Sequence of chain 1.A:
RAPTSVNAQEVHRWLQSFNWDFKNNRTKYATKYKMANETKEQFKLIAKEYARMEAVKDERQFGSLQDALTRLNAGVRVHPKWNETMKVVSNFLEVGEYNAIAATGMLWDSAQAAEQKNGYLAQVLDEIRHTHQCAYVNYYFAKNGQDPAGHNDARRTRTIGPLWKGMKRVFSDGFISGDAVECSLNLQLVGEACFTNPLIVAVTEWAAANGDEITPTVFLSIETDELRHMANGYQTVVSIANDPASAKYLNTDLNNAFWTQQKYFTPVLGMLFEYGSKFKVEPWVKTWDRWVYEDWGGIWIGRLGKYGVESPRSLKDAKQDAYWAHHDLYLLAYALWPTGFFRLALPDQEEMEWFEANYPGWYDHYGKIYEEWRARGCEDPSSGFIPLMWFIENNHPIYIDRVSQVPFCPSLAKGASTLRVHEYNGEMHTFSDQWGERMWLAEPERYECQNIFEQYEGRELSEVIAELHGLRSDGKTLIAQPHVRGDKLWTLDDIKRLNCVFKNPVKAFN

This protein binds this small molecule.
Small molecule (SMILES): C=C(Br)CCO

Binding-site contacts:
Ligand atom C2 contacts residue LEU405 of chain 1.A at 4.3 Å (hydrophobic).
Ligand atom O5 contacts residue PRO522 of chain 1.A at 3.1 Å.
Ligand atom C3 contacts residue HIS413 of chain 1.A at 4.4 Å.
Ligand atom C4 contacts residue PRO522 of chain 1.A at 4.3 Å (hydrophobic).
Ligand atom O5 contacts residue PRO414 of chain 1.A at 3.6 Å.
Ligand atom BR1 contacts residue LEU405 of chain 1.A at 3.4 Å.
Ligand atom C2 contacts residue ILE415 of chain 1.A at 4.2 Å (hydrophobic).
Ligand atom C1 contacts residue ILE409 of chain 1.A at 3.6 Å (hydrophobic).
Ligand atom C3 contacts residue PRO414 of chain 1.A at 3.9 Å (hydrophobic).
Ligand atom O5 contacts residue ILE415 of chain 1.A at 3.0 Å (h-bond).
Ligand atom BR1 contacts residue PHE470 of chain 1.A at 4.3 Å.
Ligand atom C3 contacts residue ILE415 of chain 1.A at 3.1 Å (hydrophobic).
Ligand atom C1 contacts residue LEU405 of chain 1.A at 3.7 Å (hydrophobic).
Ligand atom C1 contacts residue PHE408 of chain 1.A at 3.6 Å (hydrophobic).
Ligand atom C4 contacts residue ILE415 of chain 1.A at 3.7 Å (hydrophobic).
Ligand atom C4 contacts residue PRO414 of chain 1.A at 4.2 Å (hydrophobic).